Binding-site contacts:
Ligand atom C10 contacts residue C151 of chain 34.D at 3.4 Å.
Ligand atom C8 contacts residue C151 of chain 34.D at 3.7 Å.
Ligand atom O1S contacts residue TRP374 of chain 34.A at 4.3 Å.
Ligand atom C5 contacts residue C151 of chain 34.D at 4.0 Å.
Ligand atom O2S contacts residue ARG224 of chain 34.A at 4.5 Å.
Ligand atom C7 contacts residue C151 of chain 34.D at 3.4 Å.
Ligand atom O3S contacts residue PHE223 of chain 34.A at 3.9 Å.
Ligand atom C11 contacts residue C151 of chain 34.D at 3.5 Å.
Ligand atom C13 contacts residue C151 of chain 34.D at 4.5 Å.
Ligand atom O3S contacts residue ARG224 of chain 34.A at 2.9 Å (salt-bridge).
Ligand atom S1 contacts residue ARG224 of chain 34.A at 4.3 Å.
Ligand atom O3S contacts residue TRP374 of chain 34.A at 3.3 Å.
Ligand atom C3 contacts residue TRP374 of chain 34.A at 4.3 Å (hydrophobic).
Ligand atom S1 contacts residue GLY222 of chain 34.A at 3.0 Å (h-bond).
Ligand atom O2S contacts residue GLY222 of chain 34.A at 3.3 Å (h-bond).
Ligand atom C12 contacts residue C151 of chain 34.D at 3.4 Å.
Ligand atom O1S contacts residue PHE223 of chain 34.A at 4.5 Å.
Ligand atom O1S contacts residue GLY222 of chain 34.A at 2.3 Å (h-bond).
Ligand atom C9 contacts residue C151 of chain 34.D at 3.4 Å.
Ligand atom S1 contacts residue TRP374 of chain 34.A at 4.0 Å.
Ligand atom C2 contacts residue TRP374 of chain 34.A at 4.1 Å (hydrophobic).
Ligand atom O3S contacts residue GLY222 of chain 34.A at 2.9 Å (h-bond).
Ligand atom C16 contacts residue ASP229 of chain 34.A at 4.3 Å.
Ligand atom S1 contacts residue LYS215 of chain 34.A at 4.1 Å.
Ligand atom O1S contacts residue LYS215 of chain 34.A at 2.7 Å (salt-bridge).
Ligand atom C6 contacts residue C151 of chain 34.D at 4.2 Å.
Ligand atom C1 contacts residue TRP374 of chain 34.A at 3.6 Å (hydrophobic).

A small-molecule ligand and the protein it binds are described below.
Small molecule (SMILES): CCCCCCCCCCCC[N+](C)(C)CCCS(=O)(=O)O

Sequence of chain 34.A:
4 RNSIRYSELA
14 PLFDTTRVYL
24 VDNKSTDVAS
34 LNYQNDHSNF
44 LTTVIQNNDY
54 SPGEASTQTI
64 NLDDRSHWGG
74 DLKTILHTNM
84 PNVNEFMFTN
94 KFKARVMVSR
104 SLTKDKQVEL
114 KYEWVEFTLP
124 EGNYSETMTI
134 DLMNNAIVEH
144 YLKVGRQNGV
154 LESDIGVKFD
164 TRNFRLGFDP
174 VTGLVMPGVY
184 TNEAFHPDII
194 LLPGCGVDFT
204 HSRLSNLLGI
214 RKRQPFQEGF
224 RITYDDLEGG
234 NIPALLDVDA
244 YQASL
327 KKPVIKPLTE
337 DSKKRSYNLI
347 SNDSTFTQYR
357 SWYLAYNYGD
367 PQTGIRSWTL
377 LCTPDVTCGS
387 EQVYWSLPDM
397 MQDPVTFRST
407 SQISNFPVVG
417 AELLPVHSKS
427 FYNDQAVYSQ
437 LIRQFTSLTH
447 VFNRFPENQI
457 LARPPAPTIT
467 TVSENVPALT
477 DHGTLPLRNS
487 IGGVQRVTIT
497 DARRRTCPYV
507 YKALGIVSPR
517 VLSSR